The small molecule below binds the protein below.
Small molecule (SMILES): CC(=O)N[C@H]1[C@H](O[C@H]2[C@H](O)[C@@H](NC(C)=O)CO[C@@H]2CO)O[C@H](CO)[C@@H](O)[C@@H]1O

Sequence of chain 1.A:
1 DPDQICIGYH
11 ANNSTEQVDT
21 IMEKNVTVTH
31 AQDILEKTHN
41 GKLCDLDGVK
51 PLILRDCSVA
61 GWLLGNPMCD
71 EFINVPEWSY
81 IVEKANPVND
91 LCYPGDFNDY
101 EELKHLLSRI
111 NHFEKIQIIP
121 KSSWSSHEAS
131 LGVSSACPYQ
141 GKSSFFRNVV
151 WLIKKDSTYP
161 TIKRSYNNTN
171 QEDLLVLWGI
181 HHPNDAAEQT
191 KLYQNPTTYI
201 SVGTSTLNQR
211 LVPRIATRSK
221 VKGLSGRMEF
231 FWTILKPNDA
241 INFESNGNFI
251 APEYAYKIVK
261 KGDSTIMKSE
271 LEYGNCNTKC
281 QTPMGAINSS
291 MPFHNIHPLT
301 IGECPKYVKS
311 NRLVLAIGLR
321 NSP

Binding-site contacts:
Ligand atom C5 contacts residue ASN167 of chain 1.A at 3.6 Å.
Ligand atom N2 contacts residue ASN238 of chain 1.A at 3.3 Å (h-bond).
Ligand atom C7 contacts residue ASN167 of chain 1.A at 3.8 Å.
Ligand atom C7 contacts residue ALA240 of chain 1.A at 3.6 Å (hydrophobic).
Ligand atom O5 contacts residue ASN167 of chain 1.A at 2.3 Å (h-bond).
Ligand atom C3 contacts residue ASN167 of chain 1.A at 3.7 Å.
Ligand atom N2 contacts residue ALA240 of chain 1.A at 4.1 Å.
Ligand atom C8 contacts residue ASN167 of chain 1.A at 4.2 Å.
Ligand atom O6 contacts residue ASN238 of chain 1.A at 2.7 Å (h-bond).
Ligand atom C4 contacts residue ASN167 of chain 1.A at 4.2 Å.
Ligand atom O7 contacts residue ASN238 of chain 1.A at 4.5 Å.
Ligand atom C1 contacts residue ASN238 of chain 1.A at 3.5 Å.
Ligand atom C2 contacts residue ASN167 of chain 1.A at 2.4 Å.
Ligand atom C3 contacts residue ASN238 of chain 1.A at 4.0 Å.
Ligand atom C8 contacts residue ALA240 of chain 1.A at 4.3 Å (hydrophobic).
Ligand atom O5 contacts residue ASN238 of chain 1.A at 3.5 Å (h-bond).
Ligand atom O4 contacts residue ASN238 of chain 1.A at 4.2 Å.
Ligand atom C2 contacts residue ASN238 of chain 1.A at 3.8 Å.
Ligand atom C5 contacts residue ASN238 of chain 1.A at 3.8 Å.
Ligand atom O7 contacts residue ALA240 of chain 1.A at 3.2 Å.
Ligand atom N2 contacts residue ASN167 of chain 1.A at 2.9 Å (h-bond).
Ligand atom O6 contacts residue ASN167 of chain 1.A at 4.3 Å.
Ligand atom C1 contacts residue ASN167 of chain 1.A at 1.4 Å.
Ligand atom O7 contacts residue ASP239 of chain 1.A at 4.2 Å.
Ligand atom C6 contacts residue ASN238 of chain 1.A at 4.0 Å.
Ligand atom C7 contacts residue ASN238 of chain 1.A at 4.3 Å.